Sequence of chain 1.D:
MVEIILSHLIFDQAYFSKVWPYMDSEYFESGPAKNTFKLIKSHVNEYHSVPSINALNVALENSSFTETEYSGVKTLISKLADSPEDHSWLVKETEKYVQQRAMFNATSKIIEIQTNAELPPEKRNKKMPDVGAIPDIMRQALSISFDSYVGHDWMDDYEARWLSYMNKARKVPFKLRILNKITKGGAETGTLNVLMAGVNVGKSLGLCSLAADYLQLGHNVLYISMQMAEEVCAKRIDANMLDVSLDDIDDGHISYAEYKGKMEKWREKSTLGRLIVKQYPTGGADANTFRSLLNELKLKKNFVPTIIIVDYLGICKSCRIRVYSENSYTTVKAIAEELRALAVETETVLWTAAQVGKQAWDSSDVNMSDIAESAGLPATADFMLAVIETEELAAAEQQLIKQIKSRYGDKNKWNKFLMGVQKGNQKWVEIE

Sequence of chain 1.C:
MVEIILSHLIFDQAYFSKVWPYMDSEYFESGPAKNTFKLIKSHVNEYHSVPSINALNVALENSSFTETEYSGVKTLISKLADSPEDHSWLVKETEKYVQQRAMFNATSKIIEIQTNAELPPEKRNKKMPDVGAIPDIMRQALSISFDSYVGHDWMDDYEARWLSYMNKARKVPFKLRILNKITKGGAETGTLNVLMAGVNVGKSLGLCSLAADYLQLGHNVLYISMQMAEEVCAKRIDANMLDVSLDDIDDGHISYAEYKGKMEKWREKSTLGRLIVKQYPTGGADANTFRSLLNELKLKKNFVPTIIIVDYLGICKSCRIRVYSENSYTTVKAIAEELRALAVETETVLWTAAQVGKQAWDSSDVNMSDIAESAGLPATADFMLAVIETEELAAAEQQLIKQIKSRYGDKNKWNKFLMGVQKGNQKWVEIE

Binding-site contacts:
Ligand atom O1A contacts residue LEU205 of chain 1.D at 3.1 Å (h-bond).
Ligand atom PG contacts residue MG1 of chain 1.M at 2.9 Å.
Ligand atom C2' contacts residue GLY409 of chain 1.C at 3.7 Å.
Ligand atom PA contacts residue GLY202 of chain 1.D at 3.4 Å.
Ligand atom N7 contacts residue ARG407 of chain 1.C at 3.4 Å (salt-bridge).
Ligand atom C5' contacts residue GLY202 of chain 1.D at 3.7 Å.
Ligand atom O3A contacts residue ASN200 of chain 1.D at 3.5 Å.
Ligand atom O1B contacts residue ASN200 of chain 1.D at 3.3 Å (h-bond).
Ligand atom O2G contacts residue MG1 of chain 1.M at 2.8 Å.
Ligand atom O2G contacts residue LYS203 of chain 1.D at 3.3 Å (salt-bridge).
Ligand atom O2' contacts residue ASP410 of chain 1.C at 3.0 Å (salt-bridge).
Ligand atom O3G contacts residue LYS405 of chain 1.C at 3.4 Å (salt-bridge).
Ligand atom C3' contacts residue ASN200 of chain 1.D at 3.2 Å.
Ligand atom O2B contacts residue GLY202 of chain 1.D at 2.9 Å (h-bond).
Ligand atom N6 contacts residue ARG407 of chain 1.C at 3.7 Å.
Ligand atom S1G contacts residue MG1 of chain 1.M at 2.5 Å.
Ligand atom PB contacts residue MG1 of chain 1.M at 3.2 Å.
Ligand atom O3G contacts residue ASN200 of chain 1.D at 3.6 Å.
Ligand atom O3B contacts residue ASN200 of chain 1.D at 3.6 Å.
Ligand atom S1G contacts residue ALA379 of chain 1.C at 3.6 Å.
Ligand atom C6 contacts residue LEU246 of chain 1.D at 3.6 Å (hydrophobic).
Ligand atom O1A contacts residue GLY202 of chain 1.D at 2.8 Å (h-bond).
Ligand atom O2G contacts residue GLN355 of chain 1.D at 3.3 Å (h-bond).
Ligand atom PB contacts residue GLY202 of chain 1.D at 3.0 Å.
Ligand atom N6 contacts residue TYR408 of chain 1.C at 3.7 Å.
Ligand atom O1B contacts residue GLY202 of chain 1.D at 2.8 Å (h-bond).
Ligand atom O3A contacts residue GLY202 of chain 1.D at 3.0 Å (h-bond).
Ligand atom O3B contacts residue MG1 of chain 1.M at 3.1 Å.
Ligand atom S1G contacts residue ARG407 of chain 1.C at 2.6 Å (salt-bridge).
Ligand atom PA contacts residue ARG236 of chain 1.D at 3.5 Å.
Ligand atom O2' contacts residue LYS423 of chain 1.D at 3.5 Å.
Ligand atom S1G contacts residue GLN227 of chain 1.D at 3.1 Å (h-bond).
Ligand atom O3' contacts residue ASN200 of chain 1.D at 2.7 Å (h-bond).
Ligand atom O2A contacts residue ARG236 of chain 1.D at 2.6 Å (salt-bridge).
Ligand atom O2B contacts residue MG1 of chain 1.M at 2.2 Å.
Ligand atom O2B contacts residue SER204 of chain 1.D at 3.2 Å.
Ligand atom O3G contacts residue VAL199 of chain 1.D at 3.4 Å.
Ligand atom O1A contacts residue SER204 of chain 1.D at 3.3 Å.
Ligand atom O1A contacts residue ARG236 of chain 1.D at 3.0 Å (salt-bridge).
Ligand atom O3' contacts residue LYS411 of chain 1.C at 2.9 Å (salt-bridge).

The small molecule below binds the protein below.
Small molecule (SMILES): Nc1ncnc2c1ncn2[C@@H]1O[C@H](COP(=O)(O)OP(=O)(O)OP(O)(O)=S)[C@@H](O)[C@H]1O